This small molecule binds to this protein.
Small molecule (SMILES): C[C@H](CCC(=O)O)[C@H]1CC[C@H]2[C@@H]3[C@H](O)C[C@@H]4C[C@H](O)CC[C@]4(C)[C@H]3C[C@H](O)[C@]12C

Binding-site contacts:
Ligand atom C2 contacts residue LYS13 of chain 1.Z at 3.8 Å.
Ligand atom C2 contacts residue GLU14 of chain 1.Z at 3.6 Å.
Ligand atom O26 contacts residue ALA22 of chain 1.Y at 4.4 Å.
Ligand atom O25 contacts residue ALA22 of chain 1.Y at 3.8 Å.
Ligand atom O12 contacts residue TRP18 of chain 1.Y at 3.0 Å.
Ligand atom C23 contacts residue VAL21 of chain 1.Z at 4.3 Å (hydrophobic).
Ligand atom C6 contacts residue TRP18 of chain 1.Y at 4.2 Å (hydrophobic).
Ligand atom O26 contacts residue VAL21 of chain 1.Z at 3.8 Å.
Ligand atom O26 contacts residue LEU21 of chain 1.Y at 4.3 Å.
Ligand atom C11 contacts residue ILE17 of chain 1.Z at 4.0 Å (hydrophobic).
Ligand atom O25 contacts residue LEU21 of chain 1.Y at 4.3 Å.
Ligand atom C3 contacts residue GLU14 of chain 1.Z at 3.6 Å.
Ligand atom C22 contacts residue TRP18 of chain 1.Y at 4.1 Å (hydrophobic).
Ligand atom C9 contacts residue TRP18 of chain 1.Y at 4.3 Å (hydrophobic).
Ligand atom C1 contacts residue LYS13 of chain 1.Z at 3.7 Å.
Ligand atom C12 contacts residue TRP18 of chain 1.Y at 4.2 Å (hydrophobic).
Ligand atom C24 contacts residue TRP18 of chain 1.Y at 4.2 Å (hydrophobic).
Ligand atom C4 contacts residue GLU14 of chain 1.Z at 3.7 Å.
Ligand atom O12 contacts residue ILE17 of chain 1.Z at 3.8 Å.
Ligand atom C24 contacts residue LEU21 of chain 1.Y at 4.0 Å (hydrophobic).
Ligand atom O7 contacts residue TRP18 of chain 1.Y at 4.4 Å.
Ligand atom C16 contacts residue TRP18 of chain 1.Y at 4.0 Å (hydrophobic).
Ligand atom O25 contacts residue TRP18 of chain 1.Y at 3.1 Å (h-bond).
Ligand atom C17 contacts residue TRP18 of chain 1.Y at 3.9 Å (hydrophobic).
Ligand atom C12 contacts residue ILE17 of chain 1.Z at 3.9 Å (hydrophobic).
Ligand atom C23 contacts residue LEU21 of chain 1.Y at 4.1 Å (hydrophobic).
Ligand atom C21 contacts residue ILE17 of chain 1.Z at 3.6 Å (hydrophobic).
Ligand atom C14 contacts residue TRP18 of chain 1.Y at 4.0 Å (hydrophobic).
Ligand atom C15 contacts residue TRP18 of chain 1.Y at 4.4 Å (hydrophobic).
Ligand atom O3 contacts residue GLU14 of chain 1.Z at 3.0 Å (salt-bridge).

Sequence of chain 1.Z:
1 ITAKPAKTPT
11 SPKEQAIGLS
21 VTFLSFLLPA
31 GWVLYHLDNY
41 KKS

Sequence of chain 1.Y:
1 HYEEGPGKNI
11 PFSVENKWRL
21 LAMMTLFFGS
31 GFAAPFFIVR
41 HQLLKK